Sequence of chain 3.A:
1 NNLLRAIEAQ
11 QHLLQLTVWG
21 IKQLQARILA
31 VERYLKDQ

Sequence of chain 2.A:
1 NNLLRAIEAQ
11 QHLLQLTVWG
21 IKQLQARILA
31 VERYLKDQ

Sequence of chain 2.C:
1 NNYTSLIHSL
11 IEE

This protein binds this small molecule.
Small molecule (SMILES): CSCC[C@H](NC(=O)[C@H](Cc1c[nH]c2ccccc12)NC(=O)[C@@H](NC(=O)[C@@H](N)CCSC)[C@@H](C)O)C(=O)N[C@@H](CCC(=O)O)C(=O)N[C@@H](Cc1c[nH]c2ccccc12)C(=O)N[C@@H](CC(=O)O)C(=O)N[C@@H](CCCNC(N)=[NH2+])C(=O)N[C@H](C=O)CCC(=O)O

Binding-site contacts:
Ligand atom CE2 contacts residue O0B1 of chain 2.D at 3.2 Å.
Ligand atom NE1 contacts residue O0B1 of chain 2.D at 3.4 Å.
Ligand atom O contacts residue ASN1 of chain 2.C at 3.0 Å (h-bond).
Ligand atom CA contacts residue O0B1 of chain 2.D at 2.7 Å.
Ligand atom NE1 contacts residue LEU16 of chain 3.A at 2.8 Å (h-bond).
Ligand atom CH2 contacts residue ILE21 of chain 2.A at 3.6 Å (hydrophobic).
Ligand atom CE2 contacts residue GLN25 of chain 2.A at 3.4 Å.
Ligand atom OD2 contacts residue LYS22 of chain 2.A at 3.6 Å.
Ligand atom CD2 contacts residue GLN25 of chain 2.A at 3.5 Å.
Ligand atom OD1 contacts residue LYS22 of chain 2.A at 2.9 Å (salt-bridge).
Ligand atom CZ2 contacts residue O0B1 of chain 2.D at 3.2 Å.
Ligand atom CB contacts residue O0B1 of chain 2.D at 3.4 Å.
Ligand atom CD1 contacts residue TRP19 of chain 3.A at 3.4 Å (hydrophobic).
Ligand atom O contacts residue ASN1 of chain 2.C at 3.5 Å (h-bond).
Ligand atom O contacts residue O0B1 of chain 2.D at 2.5 Å (h-bond).
Ligand atom CZ2 contacts residue ILE21 of chain 2.A at 3.6 Å (hydrophobic).
Ligand atom CG contacts residue LYS22 of chain 2.A at 3.6 Å.
Ligand atom O contacts residue TYR3 of chain 2.C at 2.9 Å (h-bond).
Ligand atom O contacts residue O0B1 of chain 2.D at 3.3 Å (h-bond).
Ligand atom O contacts residue O0B1 of chain 2.D at 2.7 Å (h-bond).
Ligand atom C contacts residue ASN1 of chain 2.C at 3.4 Å.
Ligand atom NH1 contacts residue ASN2 of chain 2.C at 3.2 Å (h-bond).
Ligand atom CD1 contacts residue LEU16 of chain 3.A at 3.6 Å (hydrophobic).
Ligand atom CZ3 contacts residue LYS22 of chain 2.A at 3.8 Å.
Ligand atom C contacts residue O0B1 of chain 2.D at 1.7 Å.
Ligand atom CE3 contacts residue GLN25 of chain 2.A at 3.8 Å.
Ligand atom C contacts residue ASN2 of chain 2.C at 3.7 Å.
Ligand atom OE2 contacts residue LEU16 of chain 3.A at 3.6 Å.
Ligand atom O contacts residue ASN1 of chain 2.C at 3.2 Å (h-bond).
Ligand atom O contacts residue ASN2 of chain 2.C at 3.0 Å (h-bond).
Ligand atom O contacts residue O0B1 of chain 2.D at 3.6 Å.
Ligand atom CZ3 contacts residue ILE21 of chain 2.A at 3.7 Å (hydrophobic).
Ligand atom CH2 contacts residue GLY20 of chain 3.A at 3.6 Å.
Ligand atom NE1 contacts residue ARG27 of chain 3.A at 3.5 Å (salt-bridge).
Ligand atom N contacts residue O0B1 of chain 2.D at 2.9 Å (h-bond).
Ligand atom C contacts residue O0B1 of chain 2.D at 3.4 Å.
Ligand atom CG contacts residue TRP19 of chain 3.A at 3.5 Å (hydrophobic).
Ligand atom O contacts residue ASN2 of chain 2.C at 3.2 Å (h-bond).
Ligand atom C contacts residue ASN1 of chain 2.C at 3.8 Å.
Ligand atom CZ2 contacts residue GLN25 of chain 2.A at 3.7 Å.